A protein and the small-molecule ligand that binds it are described below.
Small molecule (SMILES): Nc1ncnc2c1ncn2[C@H]1C[C@H](O)[C@@H](COP(=O)(O)O)O1

Sequence of chain 2.T:
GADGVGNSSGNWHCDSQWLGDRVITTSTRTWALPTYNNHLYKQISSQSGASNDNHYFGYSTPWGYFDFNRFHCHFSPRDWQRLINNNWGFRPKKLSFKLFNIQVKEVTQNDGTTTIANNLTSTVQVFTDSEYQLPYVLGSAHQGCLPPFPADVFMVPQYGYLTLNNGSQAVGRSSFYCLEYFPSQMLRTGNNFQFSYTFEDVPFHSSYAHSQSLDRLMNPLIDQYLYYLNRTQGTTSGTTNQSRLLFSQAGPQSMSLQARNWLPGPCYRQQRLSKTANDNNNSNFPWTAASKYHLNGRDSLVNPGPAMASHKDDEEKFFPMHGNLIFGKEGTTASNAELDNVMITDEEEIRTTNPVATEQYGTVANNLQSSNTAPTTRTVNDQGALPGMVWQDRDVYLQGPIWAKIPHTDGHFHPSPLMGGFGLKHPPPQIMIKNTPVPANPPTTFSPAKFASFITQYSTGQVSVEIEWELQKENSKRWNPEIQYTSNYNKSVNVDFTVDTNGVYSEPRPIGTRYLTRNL

Binding-site contacts:
Ligand atom O2P contacts residue PRO631 of chain 2.T at 3.8 Å.
Ligand atom N1 contacts residue VAL418 of chain 2.T at 3.8 Å.
Ligand atom C8 contacts residue PRO419 of chain 2.T at 4.3 Å (hydrophobic).
Ligand atom N7 contacts residue HIS630 of chain 2.T at 4.1 Å.
Ligand atom O2P contacts residue HIS628 of chain 2.T at 4.3 Å.
Ligand atom N7 contacts residue SER632 of chain 2.T at 3.8 Å.
Ligand atom N9 contacts residue HIS630 of chain 2.T at 4.2 Å.
Ligand atom N7 contacts residue PRO419 of chain 2.T at 4.4 Å.
Ligand atom N6 contacts residue GLY637 of chain 2.T at 4.0 Å.
Ligand atom N6 contacts residue VAL418 of chain 2.T at 3.6 Å.
Ligand atom C5 contacts residue SER632 of chain 2.T at 4.3 Å.
Ligand atom C8 contacts residue HIS630 of chain 2.T at 3.4 Å.
Ligand atom C6 contacts residue PRO419 of chain 2.T at 4.4 Å (hydrophobic).
Ligand atom C6 contacts residue SER632 of chain 2.T at 4.3 Å.
Ligand atom C1' contacts residue HIS630 of chain 2.T at 4.0 Å.
Ligand atom N6 contacts residue PHE638 of chain 2.T at 3.8 Å.
Ligand atom N7 contacts residue ASP609 of chain 2.T at 4.5 Å.
Ligand atom C4 contacts residue PRO419 of chain 2.T at 4.2 Å (hydrophobic).
Ligand atom N6 contacts residue SER632 of chain 2.T at 3.9 Å.
Ligand atom O5' contacts residue PHE629 of chain 2.T at 4.2 Å.
Ligand atom C5 contacts residue PRO419 of chain 2.T at 4.2 Å (hydrophobic).
Ligand atom C6 contacts residue PRO631 of chain 2.T at 4.0 Å (hydrophobic).
Ligand atom C2' contacts residue PRO419 of chain 2.T at 4.0 Å (hydrophobic).
Ligand atom N1 contacts residue PRO631 of chain 2.T at 4.2 Å.
Ligand atom C6 contacts residue GLY639 of chain 2.T at 3.7 Å.
Ligand atom O4' contacts residue PRO631 of chain 2.T at 3.8 Å.
Ligand atom O2P contacts residue PHE629 of chain 2.T at 4.0 Å.
Ligand atom O5' contacts residue PRO631 of chain 2.T at 4.1 Å.
Ligand atom C2 contacts residue PRO419 of chain 2.T at 4.4 Å (hydrophobic).
Ligand atom N1 contacts residue ILE622 of chain 2.T at 4.4 Å.
Ligand atom N6 contacts residue GLY639 of chain 2.T at 2.8 Å (h-bond).
Ligand atom N6 contacts residue PRO631 of chain 2.T at 3.9 Å.
Ligand atom C5 contacts residue PRO631 of chain 2.T at 4.4 Å (hydrophobic).
Ligand atom N6 contacts residue PRO633 of chain 2.T at 4.1 Å.
Ligand atom N9 contacts residue PRO419 of chain 2.T at 4.2 Å.
Ligand atom O4' contacts residue HIS630 of chain 2.T at 4.4 Å.
Ligand atom N3 contacts residue PRO419 of chain 2.T at 4.3 Å.
Ligand atom C6 contacts residue VAL418 of chain 2.T at 3.8 Å (hydrophobic).
Ligand atom C2 contacts residue GLY639 of chain 2.T at 3.7 Å.
Ligand atom N1 contacts residue GLY639 of chain 2.T at 2.9 Å (h-bond).